Sequence of chain 2.A:
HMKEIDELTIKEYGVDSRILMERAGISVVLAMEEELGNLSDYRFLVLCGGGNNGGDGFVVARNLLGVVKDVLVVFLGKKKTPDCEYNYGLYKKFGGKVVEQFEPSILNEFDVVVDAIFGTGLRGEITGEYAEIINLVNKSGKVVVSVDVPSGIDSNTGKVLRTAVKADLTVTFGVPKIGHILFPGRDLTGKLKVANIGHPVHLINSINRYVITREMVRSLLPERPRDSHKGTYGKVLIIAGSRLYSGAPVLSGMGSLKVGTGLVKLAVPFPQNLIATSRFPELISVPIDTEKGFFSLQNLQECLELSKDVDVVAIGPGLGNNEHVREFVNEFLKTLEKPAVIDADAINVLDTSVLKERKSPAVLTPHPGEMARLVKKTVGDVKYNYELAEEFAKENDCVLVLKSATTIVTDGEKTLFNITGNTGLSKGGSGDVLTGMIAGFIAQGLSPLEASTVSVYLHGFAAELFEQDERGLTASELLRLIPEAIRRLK

Binding-site contacts:
Ligand atom CE1 contacts residue SER38 of chain 2.A at 3.8 Å.
Ligand atom CE1 contacts residue ALA206 of chain 2.A at 3.9 Å (hydrophobic).
Ligand atom CD2 contacts residue GLU45 of chain 2.A at 3.8 Å.
Ligand atom CZ contacts residue SER38 of chain 2.A at 3.4 Å.
Ligand atom CH2 contacts residue ARG34 of chain 2.A at 3.4 Å.
Ligand atom NE1 contacts residue ASN74 of chain 6.A at 3.0 Å (h-bond).
Ligand atom CD1 contacts residue ASN207 of chain 2.A at 3.5 Å.
Ligand atom CD1 contacts residue ASN74 of chain 6.A at 3.9 Å.
Ligand atom C contacts residue GLU44 of chain 6.A at 3.7 Å.
Ligand atom N contacts residue VAL205 of chain 2.A at 2.8 Å (h-bond).
Ligand atom O contacts residue VAL205 of chain 2.A at 2.8 Å (h-bond).
Ligand atom N contacts residue GLU44 of chain 6.A at 2.7 Å (salt-bridge).
Ligand atom N contacts residue GLU44 of chain 6.A at 3.2 Å (salt-bridge).
Ligand atom CB contacts residue GLU44 of chain 6.A at 3.4 Å.
Ligand atom CZ2 contacts residue ASN207 of chain 2.A at 3.6 Å.
Ligand atom CH2 contacts residue ILE37 of chain 6.A at 3.8 Å (hydrophobic).
Ligand atom CD1 contacts residue VAL205 of chain 2.A at 3.9 Å (hydrophobic).
Ligand atom CE3 contacts residue LEU41 of chain 6.A at 3.8 Å (hydrophobic).
Ligand atom CZ2 contacts residue ARG34 of chain 2.A at 3.6 Å.
Ligand atom CD1 contacts residue VAL40 of chain 6.A at 3.9 Å (hydrophobic).
Ligand atom CA contacts residue GLU44 of chain 6.A at 3.6 Å.
Ligand atom CD2 contacts residue VAL40 of chain 6.A at 3.5 Å (hydrophobic).
Ligand atom NE1 contacts residue ASN207 of chain 2.A at 3.6 Å (h-bond).
Ligand atom CA contacts residue VAL205 of chain 2.A at 3.3 Å (hydrophobic).
Ligand atom O contacts residue ASN207 of chain 2.A at 2.8 Å (h-bond).
Ligand atom C contacts residue VAL205 of chain 2.A at 3.5 Å (hydrophobic).
Ligand atom O contacts residue VAL205 of chain 2.A at 3.6 Å.
Ligand atom CE2 contacts residue VAL40 of chain 6.A at 3.6 Å (hydrophobic).
Ligand atom O contacts residue ALA206 of chain 2.A at 3.2 Å.
Ligand atom CZ2 contacts residue ASN74 of chain 6.A at 3.5 Å.
Ligand atom NE1 contacts residue VAL40 of chain 6.A at 3.8 Å.
Ligand atom O contacts residue ASN207 of chain 2.A at 3.3 Å (h-bond).
Ligand atom CB contacts residue ASN49 of chain 6.A at 3.5 Å.
Ligand atom CE2 contacts residue ASN207 of chain 2.A at 3.5 Å.
Ligand atom CZ contacts residue ALA42 of chain 2.A at 3.6 Å (hydrophobic).
Ligand atom CA contacts residue VAL205 of chain 2.A at 3.9 Å (hydrophobic).
Ligand atom CA contacts residue GLU44 of chain 6.A at 3.8 Å.
Ligand atom CG contacts residue VAL40 of chain 6.A at 3.7 Å (hydrophobic).
Ligand atom CD2 contacts residue LEU41 of chain 2.A at 3.5 Å (hydrophobic).
Ligand atom O contacts residue LYS204 of chain 2.A at 3.7 Å.

Sequence of chain 6.A:
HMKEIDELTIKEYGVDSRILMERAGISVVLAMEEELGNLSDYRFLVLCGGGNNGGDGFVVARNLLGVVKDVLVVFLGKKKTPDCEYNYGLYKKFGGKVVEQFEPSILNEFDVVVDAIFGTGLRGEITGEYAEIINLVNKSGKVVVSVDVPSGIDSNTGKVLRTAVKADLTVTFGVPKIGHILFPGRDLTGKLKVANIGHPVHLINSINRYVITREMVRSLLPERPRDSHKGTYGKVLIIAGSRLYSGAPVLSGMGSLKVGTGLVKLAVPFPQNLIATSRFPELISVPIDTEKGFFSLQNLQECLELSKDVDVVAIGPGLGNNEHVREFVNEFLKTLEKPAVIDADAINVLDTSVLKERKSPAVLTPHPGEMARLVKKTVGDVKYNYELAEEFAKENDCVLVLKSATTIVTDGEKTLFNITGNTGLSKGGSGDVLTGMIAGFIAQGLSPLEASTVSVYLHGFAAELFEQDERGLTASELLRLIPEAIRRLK

This protein binds this small molecule.
Small molecule (SMILES): CC(C)C[C@H](NC(=O)[C@H](CC1=CN=C2C=CC=CC12)NC(=O)[C@H](C)N)C(=O)N[C@@H](Cc1ccccc1)C(=O)N[C@@H](CCC(=O)O)C(=O)N[C@@H](C)C=O